Sequence of chain 1.A:
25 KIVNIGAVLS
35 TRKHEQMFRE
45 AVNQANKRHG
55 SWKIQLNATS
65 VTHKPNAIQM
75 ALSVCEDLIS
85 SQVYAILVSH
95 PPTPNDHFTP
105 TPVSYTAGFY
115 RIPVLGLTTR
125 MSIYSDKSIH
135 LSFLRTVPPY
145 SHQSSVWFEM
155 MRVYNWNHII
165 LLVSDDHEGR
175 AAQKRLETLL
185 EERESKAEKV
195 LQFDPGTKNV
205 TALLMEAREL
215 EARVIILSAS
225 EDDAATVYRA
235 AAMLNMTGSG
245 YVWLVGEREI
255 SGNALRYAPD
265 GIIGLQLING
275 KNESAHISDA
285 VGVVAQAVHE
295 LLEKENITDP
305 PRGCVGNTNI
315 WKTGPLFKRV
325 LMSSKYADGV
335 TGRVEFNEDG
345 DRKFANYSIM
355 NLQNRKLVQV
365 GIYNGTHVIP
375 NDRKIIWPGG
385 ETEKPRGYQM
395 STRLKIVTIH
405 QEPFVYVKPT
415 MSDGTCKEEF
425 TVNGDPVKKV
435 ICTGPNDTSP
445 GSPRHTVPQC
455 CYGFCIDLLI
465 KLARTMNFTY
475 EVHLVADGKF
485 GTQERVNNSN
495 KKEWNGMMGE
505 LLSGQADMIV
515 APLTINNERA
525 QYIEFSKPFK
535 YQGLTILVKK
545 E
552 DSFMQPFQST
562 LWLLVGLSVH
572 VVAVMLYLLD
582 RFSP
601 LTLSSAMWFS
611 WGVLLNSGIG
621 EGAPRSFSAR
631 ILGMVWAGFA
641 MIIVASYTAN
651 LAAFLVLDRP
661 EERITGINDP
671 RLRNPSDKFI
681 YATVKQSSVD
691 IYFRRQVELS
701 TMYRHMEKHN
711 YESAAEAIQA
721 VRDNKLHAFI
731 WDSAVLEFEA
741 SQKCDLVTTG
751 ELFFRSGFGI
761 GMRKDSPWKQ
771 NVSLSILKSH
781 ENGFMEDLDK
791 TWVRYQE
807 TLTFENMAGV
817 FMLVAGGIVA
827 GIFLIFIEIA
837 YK

Binding-site contacts:
Ligand atom O5 contacts residue HIS449 of chain 1.A at 4.1 Å.
Ligand atom C8 contacts residue ASN440 of chain 1.A at 3.5 Å.
Ligand atom O6 contacts residue GLN453 of chain 1.A at 4.2 Å.
Ligand atom O7 contacts residue ASN440 of chain 1.A at 4.0 Å.
Ligand atom C2 contacts residue ASN440 of chain 1.A at 2.5 Å.
Ligand atom O6 contacts residue PRO413 of chain 1.A at 4.2 Å.
Ligand atom C7 contacts residue ASN440 of chain 1.A at 3.2 Å.
Ligand atom C4 contacts residue ASN440 of chain 1.A at 4.3 Å.
Ligand atom O7 contacts residue HIS449 of chain 1.A at 4.3 Å.
Ligand atom O5 contacts residue ASN440 of chain 1.A at 2.4 Å (h-bond).
Ligand atom C5 contacts residue ASN440 of chain 1.A at 3.7 Å.
Ligand atom C7 contacts residue HIS449 of chain 1.A at 4.4 Å.
Ligand atom C8 contacts residue HIS449 of chain 1.A at 3.9 Å.
Ligand atom C8 contacts residue SER446 of chain 1.A at 3.4 Å.
Ligand atom C1 contacts residue HIS449 of chain 1.A at 3.8 Å.
Ligand atom N2 contacts residue ASN440 of chain 1.A at 2.9 Å (h-bond).
Ligand atom N2 contacts residue ASP441 of chain 1.A at 4.4 Å.
Ligand atom C3 contacts residue ASN440 of chain 1.A at 3.8 Å.
Ligand atom C1 contacts residue ASN440 of chain 1.A at 1.4 Å.

This protein binds this small molecule.
Small molecule (SMILES): CC(=O)N[C@@H]1[C@@H](O)[C@H](O)[C@@H](CO)O[C@H]1O